This small molecule binds to this protein.
Small molecule (SMILES): Nc1ncnc2c1ncn2[C@H]1C[C@H](O)[C@@H](COP(=O)(O)O)O1

Binding-site contacts:
Ligand atom O4' contacts residue HIS421 of chain 1.I at 4.2 Å.
Ligand atom C6 contacts residue SER423 of chain 1.I at 4.2 Å.
Ligand atom C5 contacts residue PRO422 of chain 1.I at 4.0 Å (hydrophobic).
Ligand atom O1P contacts residue HIS421 of chain 1.I at 4.1 Å.
Ligand atom N6 contacts residue SER423 of chain 1.I at 3.5 Å.
Ligand atom N1 contacts residue GLY430 of chain 1.I at 2.9 Å (h-bond).
Ligand atom N1 contacts residue VAL200 of chain 1.I at 3.9 Å.
Ligand atom C6 contacts residue VAL200 of chain 1.I at 4.2 Å (hydrophobic).
Ligand atom N7 contacts residue PRO201 of chain 1.I at 4.1 Å.
Ligand atom N9 contacts residue PRO422 of chain 1.I at 4.3 Å.
Ligand atom O5' contacts residue PRO422 of chain 1.I at 3.8 Å.
Ligand atom N6 contacts residue PRO424 of chain 1.I at 4.1 Å.
Ligand atom C8 contacts residue HIS421 of chain 1.I at 3.8 Å.
Ligand atom N3 contacts residue PRO201 of chain 1.I at 4.0 Å.
Ligand atom C6 contacts residue GLY430 of chain 1.I at 3.9 Å.
Ligand atom C6 contacts residue PRO201 of chain 1.I at 4.3 Å (hydrophobic).
Ligand atom O1P contacts residue HIS419 of chain 1.I at 4.3 Å.
Ligand atom C4 contacts residue PRO201 of chain 1.I at 3.9 Å (hydrophobic).
Ligand atom C2 contacts residue GLY430 of chain 1.I at 3.6 Å.
Ligand atom N1 contacts residue PRO422 of chain 1.I at 3.6 Å.
Ligand atom P contacts residue PHE420 of chain 1.I at 4.2 Å.
Ligand atom N7 contacts residue HIS421 of chain 1.I at 4.0 Å.
Ligand atom O5' contacts residue HIS421 of chain 1.I at 3.0 Å (h-bond).
Ligand atom C6 contacts residue PRO422 of chain 1.I at 3.4 Å (hydrophobic).
Ligand atom C5' contacts residue HIS421 of chain 1.I at 3.7 Å.
Ligand atom N9 contacts residue PRO201 of chain 1.I at 3.8 Å.
Ligand atom C1' contacts residue PRO201 of chain 1.I at 4.3 Å (hydrophobic).
Ligand atom N6 contacts residue PRO422 of chain 1.I at 3.2 Å (h-bond).
Ligand atom C5 contacts residue PRO201 of chain 1.I at 4.0 Å (hydrophobic).
Ligand atom C8 contacts residue PRO201 of chain 1.I at 3.9 Å (hydrophobic).
Ligand atom C4 contacts residue PRO422 of chain 1.I at 4.2 Å (hydrophobic).
Ligand atom N3 contacts residue PRO422 of chain 1.I at 4.4 Å.
Ligand atom N6 contacts residue PHE429 of chain 1.I at 4.1 Å.
Ligand atom C2 contacts residue PRO201 of chain 1.I at 4.2 Å (hydrophobic).
Ligand atom C3' contacts residue PRO422 of chain 1.I at 3.7 Å (hydrophobic).
Ligand atom C2 contacts residue VAL200 of chain 1.I at 4.4 Å (hydrophobic).
Ligand atom N6 contacts residue GLY430 of chain 1.I at 3.0 Å (h-bond).
Ligand atom N7 contacts residue SER423 of chain 1.I at 4.0 Å.
Ligand atom O5' contacts residue PHE420 of chain 1.I at 4.2 Å.
Ligand atom P contacts residue HIS421 of chain 1.I at 3.6 Å.

Sequence of chain 1.I:
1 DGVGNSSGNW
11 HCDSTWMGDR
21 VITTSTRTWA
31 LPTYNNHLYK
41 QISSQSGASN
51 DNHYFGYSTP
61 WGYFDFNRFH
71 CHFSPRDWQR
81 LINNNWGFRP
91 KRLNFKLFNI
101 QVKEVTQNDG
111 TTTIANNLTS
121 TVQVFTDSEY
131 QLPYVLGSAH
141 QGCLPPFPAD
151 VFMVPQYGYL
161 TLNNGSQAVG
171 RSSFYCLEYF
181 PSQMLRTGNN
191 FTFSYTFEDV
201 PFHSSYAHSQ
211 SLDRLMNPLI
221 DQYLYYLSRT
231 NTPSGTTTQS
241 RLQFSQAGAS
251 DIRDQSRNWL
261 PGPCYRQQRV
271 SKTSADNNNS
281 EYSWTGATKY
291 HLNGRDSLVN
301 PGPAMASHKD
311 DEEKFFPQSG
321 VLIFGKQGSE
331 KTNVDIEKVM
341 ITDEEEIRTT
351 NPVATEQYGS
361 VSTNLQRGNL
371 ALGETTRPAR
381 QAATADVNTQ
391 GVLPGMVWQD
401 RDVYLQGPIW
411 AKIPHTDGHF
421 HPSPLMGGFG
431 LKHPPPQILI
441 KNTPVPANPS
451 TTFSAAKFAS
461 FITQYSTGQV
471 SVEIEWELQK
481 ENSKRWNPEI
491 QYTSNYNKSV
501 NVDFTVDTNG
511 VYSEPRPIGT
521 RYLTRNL